The protein below binds the small molecule below.
Small molecule (SMILES): O=S(=O)(O)CCCN1CCN(CCO[C@@H]2O[C@H](CO)[C@@H](O)[C@H](O)[C@H]2O)CC1

Sequence of chain 1.A:
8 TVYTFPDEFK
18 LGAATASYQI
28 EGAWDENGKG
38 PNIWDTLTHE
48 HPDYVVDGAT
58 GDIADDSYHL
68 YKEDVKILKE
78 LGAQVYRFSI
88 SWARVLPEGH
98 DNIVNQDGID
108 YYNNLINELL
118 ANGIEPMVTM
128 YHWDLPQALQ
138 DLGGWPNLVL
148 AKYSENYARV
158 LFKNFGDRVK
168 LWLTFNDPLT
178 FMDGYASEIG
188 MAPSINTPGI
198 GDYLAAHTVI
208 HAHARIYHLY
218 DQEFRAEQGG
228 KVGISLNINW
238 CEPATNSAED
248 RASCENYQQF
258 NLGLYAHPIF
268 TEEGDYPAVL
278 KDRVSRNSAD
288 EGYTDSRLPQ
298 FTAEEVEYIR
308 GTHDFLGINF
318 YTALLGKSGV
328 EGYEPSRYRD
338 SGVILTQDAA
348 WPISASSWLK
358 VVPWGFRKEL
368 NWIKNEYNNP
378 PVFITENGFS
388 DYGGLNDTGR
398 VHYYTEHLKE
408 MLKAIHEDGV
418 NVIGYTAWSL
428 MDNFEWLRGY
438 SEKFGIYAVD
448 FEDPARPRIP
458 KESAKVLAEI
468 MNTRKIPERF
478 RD

Binding-site contacts:
Ligand atom O3 contacts residue TRP433 of chain 1.A at 3.0 Å (h-bond).
Ligand atom O3 contacts residue TRP425 of chain 1.A at 3.7 Å.
Ligand atom CAJ contacts residue TYR318 of chain 1.A at 3.8 Å (hydrophobic).
Ligand atom C3 contacts residue TRP433 of chain 1.A at 3.9 Å (hydrophobic).
Ligand atom C4 contacts residue TRP433 of chain 1.A at 3.7 Å (hydrophobic).
Ligand atom C3 contacts residue GLN26 of chain 1.A at 3.8 Å.
Ligand atom O2 contacts residue HIS129 of chain 1.A at 3.3 Å (h-bond).
Ligand atom O1 contacts residue ASP174 of chain 1.A at 3.4 Å (salt-bridge).
Ligand atom O3 contacts residue GLN26 of chain 1.A at 2.7 Å (h-bond).
Ligand atom O4 contacts residue GLU432 of chain 1.A at 2.6 Å (salt-bridge).
Ligand atom C5 contacts residue TYR318 of chain 1.A at 3.4 Å (hydrophobic).
Ligand atom O5 contacts residue TYR318 of chain 1.A at 3.8 Å.
Ligand atom OAB contacts residue TRP355 of chain 1.A at 3.7 Å.
Ligand atom C6 contacts residue GLU432 of chain 1.A at 3.2 Å.
Ligand atom OAB contacts residue SER354 of chain 1.A at 3.1 Å (h-bond).
Ligand atom O4 contacts residue TRP433 of chain 1.A at 3.7 Å.
Ligand atom C4 contacts residue GLU432 of chain 1.A at 3.5 Å.
Ligand atom CAP contacts residue THR177 of chain 1.A at 3.0 Å.
Ligand atom CAJ contacts residue ASP174 of chain 1.A at 3.4 Å.
Ligand atom CAH contacts residue TRP355 of chain 1.A at 3.8 Å (hydrophobic).
Ligand atom O6 contacts residue TRP355 of chain 1.A at 3.3 Å.
Ligand atom O2 contacts residue ASN173 of chain 1.A at 3.0 Å (h-bond).
Ligand atom CAJ contacts residue ASN234 of chain 1.A at 3.7 Å.
Ligand atom CAO contacts residue TRP355 of chain 1.A at 3.2 Å (hydrophobic).
Ligand atom C2 contacts residue GLU383 of chain 1.A at 3.2 Å.
Ligand atom C6 contacts residue PHE441 of chain 1.A at 3.5 Å (hydrophobic).
Ligand atom CAN contacts residue THR177 of chain 1.A at 3.6 Å.
Ligand atom O3 contacts residue HIS129 of chain 1.A at 2.9 Å (h-bond).
Ligand atom C1 contacts residue GLU383 of chain 1.A at 3.2 Å.
Ligand atom CAM contacts residue TRP355 of chain 1.A at 3.4 Å (hydrophobic).
Ligand atom O4 contacts residue TRP425 of chain 1.A at 3.1 Å (h-bond).
Ligand atom C2 contacts residue TRP130 of chain 1.A at 3.8 Å (hydrophobic).
Ligand atom O4 contacts residue GLN26 of chain 1.A at 3.0 Å (h-bond).
Ligand atom C1 contacts residue TYR318 of chain 1.A at 3.8 Å (hydrophobic).
Ligand atom CAL contacts residue TRP355 of chain 1.A at 3.8 Å (hydrophobic).
Ligand atom C3 contacts residue GLU383 of chain 1.A at 3.7 Å.
Ligand atom O6 contacts residue GLU432 of chain 1.A at 2.4 Å (salt-bridge).
Ligand atom C3 contacts residue TRP425 of chain 1.A at 3.7 Å (hydrophobic).
Ligand atom C4 contacts residue TRP425 of chain 1.A at 3.9 Å (hydrophobic).
Ligand atom O2 contacts residue GLU383 of chain 1.A at 2.8 Å (salt-bridge).